Sequence of chain 1.A:
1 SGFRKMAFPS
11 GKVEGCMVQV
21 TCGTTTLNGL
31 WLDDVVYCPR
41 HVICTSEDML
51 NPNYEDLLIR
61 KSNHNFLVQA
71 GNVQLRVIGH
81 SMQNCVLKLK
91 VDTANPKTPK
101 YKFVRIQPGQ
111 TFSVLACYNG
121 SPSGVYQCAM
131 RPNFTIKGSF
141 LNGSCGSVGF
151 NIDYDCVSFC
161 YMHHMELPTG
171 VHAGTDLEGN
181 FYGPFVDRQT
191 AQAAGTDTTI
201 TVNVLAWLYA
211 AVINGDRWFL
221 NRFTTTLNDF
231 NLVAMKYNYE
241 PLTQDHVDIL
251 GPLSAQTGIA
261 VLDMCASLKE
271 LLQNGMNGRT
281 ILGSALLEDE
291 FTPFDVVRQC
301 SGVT

Binding-site contacts:
Ligand atom C1 contacts residue ASN142 of chain 1.A at 4.4 Å.
Ligand atom N contacts residue ASN142 of chain 1.A at 4.4 Å.
Ligand atom C1 contacts residue DMS1 of chain 1.F at 3.5 Å.
Ligand atom C3 contacts residue DMS1 of chain 1.F at 3.7 Å.
Ligand atom C contacts residue SER144 of chain 1.A at 4.3 Å.
Ligand atom N1 contacts residue DMS1 of chain 1.F at 4.0 Å.
Ligand atom C2 contacts residue ASN142 of chain 1.A at 3.3 Å.
Ligand atom C1 contacts residue CYS145 of chain 1.A at 2.9 Å (hydrophobic).
Ligand atom N contacts residue SER144 of chain 1.A at 3.5 Å (h-bond).
Ligand atom C2 contacts residue DMS1 of chain 1.F at 4.1 Å.
Ligand atom C2 contacts residue GLY143 of chain 1.A at 4.2 Å.
Ligand atom N contacts residue LEU27 of chain 1.A at 3.9 Å.
Ligand atom C contacts residue DMS1 of chain 1.F at 3.9 Å.
Ligand atom N contacts residue GLY143 of chain 1.A at 3.2 Å (h-bond).
Ligand atom N1 contacts residue CYS145 of chain 1.A at 4.1 Å.
Ligand atom N2 contacts residue DMS1 of chain 1.F at 3.3 Å.
Ligand atom C contacts residue CYS145 of chain 1.A at 1.9 Å (hydrophobic).
Ligand atom N contacts residue CYS145 of chain 1.A at 2.7 Å (h-bond).
Ligand atom C contacts residue HIS41 of chain 1.A at 3.8 Å.
Ligand atom N1 contacts residue ASN142 of chain 1.A at 3.5 Å.
Ligand atom N2 contacts residue HIS41 of chain 1.A at 4.2 Å.
Ligand atom N2 contacts residue CYS145 of chain 1.A at 3.2 Å (h-bond).
Ligand atom C1 contacts residue GLY143 of chain 1.A at 3.9 Å.
Ligand atom N1 contacts residue GLY143 of chain 1.A at 3.1 Å (h-bond).
Ligand atom C1 contacts residue HIS41 of chain 1.A at 4.3 Å.
Ligand atom C3 contacts residue ASN142 of chain 1.A at 3.8 Å.
Ligand atom C contacts residue GLY143 of chain 1.A at 3.9 Å.

A protein and the small-molecule ligand that binds it are described below.
Small molecule (SMILES): [H]/N=C/c1ncc[nH]1